Binding-site contacts:
Ligand atom O2 contacts residue NAG2 of chain 1.H at 4.1 Å.
Ligand atom C6 contacts residue TYR60 of chain 1.D at 3.8 Å (hydrophobic).
Ligand atom C5 contacts residue NAG1 of chain 1.H at 3.0 Å.
Ligand atom C5 contacts residue TYR60 of chain 1.D at 3.6 Å (hydrophobic).
Ligand atom O5 contacts residue NAG1 of chain 1.H at 2.4 Å (h-bond).
Ligand atom O3 contacts residue NAG1 of chain 1.H at 4.1 Å.
Ligand atom O2 contacts residue NAG1 of chain 1.H at 2.5 Å (h-bond).
Ligand atom O3 contacts residue TYR60 of chain 1.D at 4.1 Å.
Ligand atom O4 contacts residue NAG1 of chain 1.H at 4.5 Å.
Ligand atom C6 contacts residue GLU58 of chain 1.D at 3.6 Å.
Ligand atom C2 contacts residue NAG1 of chain 1.H at 2.3 Å.
Ligand atom C1 contacts residue NAG2 of chain 1.H at 4.0 Å.
Ligand atom C5 contacts residue GLU58 of chain 1.D at 4.2 Å.
Ligand atom O5 contacts residue GLU58 of chain 1.D at 4.4 Å.
Ligand atom C3 contacts residue TYR60 of chain 1.D at 3.8 Å (hydrophobic).
Ligand atom C4 contacts residue NAG1 of chain 1.H at 3.6 Å.
Ligand atom C1 contacts residue NAG1 of chain 1.H at 1.8 Å.
Ligand atom C4 contacts residue TYR60 of chain 1.D at 4.0 Å (hydrophobic).
Ligand atom C3 contacts residue NAG1 of chain 1.H at 2.9 Å.
Ligand atom C6 contacts residue NAG1 of chain 1.H at 4.4 Å.

This protein binds this small molecule.
Small molecule (SMILES): C[C@@H]1O[C@@H](O)[C@@H](O)[C@H](O)[C@@H]1O

Sequence of chain 1.D:
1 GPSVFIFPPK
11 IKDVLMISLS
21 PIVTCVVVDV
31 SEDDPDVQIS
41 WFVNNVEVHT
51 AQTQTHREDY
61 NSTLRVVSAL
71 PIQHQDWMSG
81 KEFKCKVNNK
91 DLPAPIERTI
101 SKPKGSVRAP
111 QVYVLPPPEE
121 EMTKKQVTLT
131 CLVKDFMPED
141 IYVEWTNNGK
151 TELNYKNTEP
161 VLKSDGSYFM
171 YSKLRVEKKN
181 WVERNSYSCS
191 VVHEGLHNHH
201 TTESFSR